A protein and the small-molecule ligand that binds it are described below.
Small molecule (SMILES): NC(=[NH2+])NCCC[C@H](NC(=O)[C@@H]1CCCN1C(=O)[C@H](N)Cc1ccccc1)[C@H](O)CCl

Sequence of chain 1.B:
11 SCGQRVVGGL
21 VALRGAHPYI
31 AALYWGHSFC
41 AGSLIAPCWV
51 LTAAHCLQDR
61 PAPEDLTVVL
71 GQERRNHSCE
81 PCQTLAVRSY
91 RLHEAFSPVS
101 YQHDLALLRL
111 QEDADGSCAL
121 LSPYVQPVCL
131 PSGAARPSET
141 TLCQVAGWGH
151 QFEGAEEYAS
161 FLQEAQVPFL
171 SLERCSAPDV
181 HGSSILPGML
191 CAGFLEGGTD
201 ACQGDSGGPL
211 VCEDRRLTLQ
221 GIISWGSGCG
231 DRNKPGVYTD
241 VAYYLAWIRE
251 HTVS

Binding-site contacts:
Ligand atom CG2 contacts residue SER224 of chain 1.B at 3.4 Å.
Ligand atom CB1 contacts residue HIS55 of chain 1.B at 3.8 Å.
Ligand atom NH2 contacts residue ASP200 of chain 1.B at 3.4 Å (salt-bridge).
Ligand atom NH1 contacts residue TRP225 of chain 1.B at 2.6 Å (h-bond).
Ligand atom O2 contacts residue SER206 of chain 1.B at 2.2 Å (h-bond).
Ligand atom N2 contacts residue SER206 of chain 1.B at 3.5 Å (h-bond).
Ligand atom O1 contacts residue TRP225 of chain 1.B at 2.8 Å.
Ligand atom CA2 contacts residue HIS55 of chain 1.B at 3.4 Å.
Ligand atom NH2 contacts residue ALA201 of chain 1.B at 2.6 Å (h-bond).
Ligand atom C2 contacts residue SER206 of chain 1.B at 1.5 Å.
Ligand atom CD3 contacts residue GLY226 of chain 1.B at 3.7 Å.
Ligand atom NH2 contacts residue GLY226 of chain 1.B at 2.9 Å (h-bond).
Ligand atom CG2 contacts residue SER206 of chain 1.B at 3.2 Å.
Ligand atom CB1 contacts residue TYR101 of chain 1.B at 3.2 Å (hydrophobic).
Ligand atom NH1 contacts residue ALA201 of chain 1.B at 3.8 Å.
Ligand atom N2 contacts residue SER224 of chain 1.B at 3.5 Å (h-bond).
Ligand atom NE contacts residue GLY226 of chain 1.B at 3.7 Å.
Ligand atom NE contacts residue ILE223 of chain 1.B at 3.5 Å.
Ligand atom CB contacts residue GLY226 of chain 1.B at 3.5 Å.
Ligand atom CD3 contacts residue TRP225 of chain 1.B at 3.6 Å (hydrophobic).
Ligand atom NH2 contacts residue TRP225 of chain 1.B at 3.2 Å.
Ligand atom CZ1 contacts residue GLY226 of chain 1.B at 3.1 Å.
Ligand atom CZ1 contacts residue ALA201 of chain 1.B at 3.2 Å (hydrophobic).
Ligand atom CB2 contacts residue SER206 of chain 1.B at 3.4 Å.
Ligand atom NH1 contacts residue GLY226 of chain 1.B at 3.6 Å (h-bond).
Ligand atom C1 contacts residue TRP225 of chain 1.B at 3.7 Å (hydrophobic).
Ligand atom O2 contacts residue GLY204 of chain 1.B at 3.7 Å.
Ligand atom C1 contacts residue SER224 of chain 1.B at 3.6 Å.
Ligand atom NH1 contacts residue ILE223 of chain 1.B at 3.8 Å.
Ligand atom CG1 contacts residue TYR101 of chain 1.B at 3.4 Å (hydrophobic).
Ligand atom C3 contacts residue SER206 of chain 1.B at 2.1 Å.
Ligand atom CD3 contacts residue CYS202 of chain 1.B at 3.8 Å (hydrophobic).
Ligand atom CZ1 contacts residue TRP225 of chain 1.B at 3.0 Å (hydrophobic).
Ligand atom CA2 contacts residue SER206 of chain 1.B at 2.9 Å.
Ligand atom N2 contacts residue HIS55 of chain 1.B at 3.0 Å (h-bond).
Ligand atom C3 contacts residue HIS55 of chain 1.B at 1.5 Å.
Ligand atom NE contacts residue TRP225 of chain 1.B at 3.4 Å.
Ligand atom C2 contacts residue HIS55 of chain 1.B at 2.8 Å.
Ligand atom CG2 contacts residue TRP225 of chain 1.B at 3.8 Å (hydrophobic).
Ligand atom O1 contacts residue SER224 of chain 1.B at 3.3 Å (h-bond).